The protein below binds the small molecule below.
Small molecule (SMILES): CCN(CC)CCS(=O)(=O)[C@@H]1CCN2C(=O)c3coc(n3)CC(=O)C[C@H](O)/C=C(C)/C=C/CNC(=O)/C=C/[C@@H](C)[C@@H](C(C)C)OC(=O)[C@@H]12

Binding-site contacts:
Ligand atom C43 contacts residue DBB3 of chain 1.MC at 4.2 Å.
Ligand atom C31 contacts residue DBB3 of chain 1.MC at 3.9 Å.
Ligand atom C46 contacts residue DBB3 of chain 1.MC at 4.2 Å.
Ligand atom C45 contacts residue DBB3 of chain 1.MC at 4.4 Å.

Sequence of chain 1.MC:
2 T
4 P